This small molecule binds to this protein.
Small molecule (SMILES): CC[C@H](C)[C@H](NC(=O)[C@H](CCCCN)NC(=O)[C@@H](N)CC1=NC=NC1)C(=O)N[C@@H](CC(C)C)C(=O)N[C@@H](Cc1cnc[nH]1)C(=O)N[C@@H](CCCN=C(N)N)C(=O)N[C@@H](CC(C)C)C(=O)N[C@@H](CC(C)C)C(=O)N[C@@H](C)C=O

Sequence of chain 2.A:
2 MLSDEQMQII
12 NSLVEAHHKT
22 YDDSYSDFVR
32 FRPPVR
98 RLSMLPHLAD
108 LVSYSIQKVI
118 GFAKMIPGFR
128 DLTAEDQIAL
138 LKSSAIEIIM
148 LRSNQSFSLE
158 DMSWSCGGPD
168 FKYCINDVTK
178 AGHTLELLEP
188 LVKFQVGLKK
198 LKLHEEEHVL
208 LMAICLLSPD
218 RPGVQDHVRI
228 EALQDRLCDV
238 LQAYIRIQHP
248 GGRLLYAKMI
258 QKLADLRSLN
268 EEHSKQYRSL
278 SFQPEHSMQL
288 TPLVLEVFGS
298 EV

Sequence of chain 1.A:
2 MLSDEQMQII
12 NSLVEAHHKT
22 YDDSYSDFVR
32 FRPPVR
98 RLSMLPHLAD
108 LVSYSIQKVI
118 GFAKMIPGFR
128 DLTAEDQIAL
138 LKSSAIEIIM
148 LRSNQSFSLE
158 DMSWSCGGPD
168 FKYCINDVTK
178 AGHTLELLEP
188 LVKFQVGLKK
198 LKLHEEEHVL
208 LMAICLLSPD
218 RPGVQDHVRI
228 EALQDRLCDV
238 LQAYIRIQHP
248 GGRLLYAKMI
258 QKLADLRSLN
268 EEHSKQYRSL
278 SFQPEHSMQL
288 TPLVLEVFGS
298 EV

Binding-site contacts:
Ligand atom CA contacts residue GLU293 of chain 2.A at 3.5 Å.
Ligand atom C contacts residue GLU293 of chain 2.A at 3.4 Å.
Ligand atom CG contacts residue GLU293 of chain 2.A at 3.7 Å.
Ligand atom CD2 contacts residue LEU138 of chain 2.A at 3.8 Å (hydrophobic).
Ligand atom CG1 contacts residue GLU293 of chain 2.A at 3.2 Å.
Ligand atom CA contacts residue GLU293 of chain 2.A at 3.7 Å.
Ligand atom NE2 contacts residue GLU298 of chain 2.A at 3.3 Å (salt-bridge).
Ligand atom CZ contacts residue GLU282 of chain 1.A at 3.8 Å.
Ligand atom CD1 contacts residue MET285 of chain 1.A at 3.6 Å (hydrophobic).
Ligand atom CE1 contacts residue ILE135 of chain 2.A at 3.5 Å (hydrophobic).
Ligand atom CD2 contacts residue GLU293 of chain 2.A at 3.8 Å.
Ligand atom NE2 contacts residue ALA131 of chain 2.A at 3.5 Å.
Ligand atom CE1 contacts residue GLU298 of chain 2.A at 3.3 Å.
Ligand atom O contacts residue ARG127 of chain 2.A at 3.7 Å.
Ligand atom NE2 contacts residue LYS139 of chain 2.A at 3.1 Å (salt-bridge).
Ligand atom CD1 contacts residue LEU290 of chain 2.A at 3.8 Å (hydrophobic).
Ligand atom ND1 contacts residue ILE135 of chain 2.A at 3.6 Å.
Ligand atom O contacts residue LYS121 of chain 2.A at 3.0 Å (salt-bridge).
Ligand atom CE1 contacts residue VAL299 of chain 2.A at 3.4 Å (hydrophobic).
Ligand atom O contacts residue GLU293 of chain 2.A at 3.6 Å.
Ligand atom CG contacts residue GLU282 of chain 1.A at 3.4 Å.
Ligand atom C contacts residue GLU293 of chain 2.A at 3.6 Å.
Ligand atom CD1 contacts residue PRO281 of chain 1.A at 3.5 Å (hydrophobic).
Ligand atom CD contacts residue GLU282 of chain 1.A at 3.3 Å.
Ligand atom CB contacts residue GLU293 of chain 2.A at 3.5 Å.
Ligand atom CD2 contacts residue VAL294 of chain 2.A at 3.8 Å (hydrophobic).
Ligand atom CG contacts residue GLU293 of chain 2.A at 3.5 Å.
Ligand atom NE contacts residue GLU282 of chain 1.A at 2.8 Å (salt-bridge).
Ligand atom CD2 contacts residue ILE117 of chain 2.A at 3.6 Å (hydrophobic).
Ligand atom N contacts residue GLU293 of chain 2.A at 3.6 Å (salt-bridge).
Ligand atom CG contacts residue PRO281 of chain 1.A at 3.8 Å (hydrophobic).
Ligand atom CD1 contacts residue ILE117 of chain 2.A at 3.7 Å (hydrophobic).
Ligand atom CB contacts residue ARG127 of chain 2.A at 3.5 Å.
Ligand atom CA contacts residue GLU293 of chain 2.A at 3.5 Å.
Ligand atom N contacts residue GLU293 of chain 2.A at 3.2 Å (salt-bridge).
Ligand atom N contacts residue GLU293 of chain 2.A at 2.8 Å (salt-bridge).
Ligand atom CD2 contacts residue GLN134 of chain 2.A at 3.8 Å.
Ligand atom CD1 contacts residue ILE135 of chain 2.A at 3.7 Å (hydrophobic).
Ligand atom CB contacts residue PRO281 of chain 1.A at 3.8 Å (hydrophobic).
Ligand atom CB contacts residue GLU293 of chain 2.A at 3.4 Å.